Sequence of chain 1.G:
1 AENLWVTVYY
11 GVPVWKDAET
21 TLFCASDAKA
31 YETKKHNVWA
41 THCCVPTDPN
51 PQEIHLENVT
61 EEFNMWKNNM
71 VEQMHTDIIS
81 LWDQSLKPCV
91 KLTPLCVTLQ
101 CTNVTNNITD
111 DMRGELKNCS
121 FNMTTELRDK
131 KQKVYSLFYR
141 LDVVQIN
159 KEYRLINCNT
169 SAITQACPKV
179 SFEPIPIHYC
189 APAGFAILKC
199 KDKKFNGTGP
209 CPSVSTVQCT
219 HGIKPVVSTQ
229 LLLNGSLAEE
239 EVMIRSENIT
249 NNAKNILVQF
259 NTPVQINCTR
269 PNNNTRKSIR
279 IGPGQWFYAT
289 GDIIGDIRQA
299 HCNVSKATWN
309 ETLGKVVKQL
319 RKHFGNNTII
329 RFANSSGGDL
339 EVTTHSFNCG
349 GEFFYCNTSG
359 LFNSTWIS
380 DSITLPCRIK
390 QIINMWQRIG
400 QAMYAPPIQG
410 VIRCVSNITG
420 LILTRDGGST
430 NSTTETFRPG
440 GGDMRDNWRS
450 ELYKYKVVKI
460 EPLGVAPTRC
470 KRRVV

Binding-site contacts:
Ligand atom C5 contacts residue ASN271 of chain 1.G at 3.8 Å.
Ligand atom O5 contacts residue ASN271 of chain 1.G at 2.5 Å (h-bond).
Ligand atom O5 contacts residue ILE292 of chain 1.G at 3.9 Å.
Ligand atom C2 contacts residue ASN271 of chain 1.G at 2.6 Å.
Ligand atom C1 contacts residue ASN271 of chain 1.G at 1.5 Å.
Ligand atom C3 contacts residue ASN271 of chain 1.G at 3.9 Å.
Ligand atom C7 contacts residue ASN271 of chain 1.G at 3.4 Å.
Ligand atom N2 contacts residue ASN271 of chain 1.G at 3.0 Å (h-bond).
Ligand atom C4 contacts residue ASN271 of chain 1.G at 4.4 Å.
Ligand atom C8 contacts residue ASN271 of chain 1.G at 3.8 Å.
Ligand atom O7 contacts residue ASN271 of chain 1.G at 3.5 Å (h-bond).
Ligand atom C1 contacts residue ILE292 of chain 1.G at 4.4 Å (hydrophobic).
Ligand atom C8 contacts residue VAL410 of chain 1.G at 3.8 Å (hydrophobic).

The small molecule below binds the protein below.
Small molecule (SMILES): CC(=O)N[C@H]1[C@H](O[C@H]2[C@H](O)[C@@H](NC(C)=O)CO[C@@H]2CO)O[C@H](CO)[C@@H](O)[C@@H]1O